The small molecule below binds the protein below.
Small molecule (SMILES): CCCCCCCCCCO[C@@H]1O[C@H](CO)[C@@H](O[C@H]2O[C@H](CO)[C@@H](O)[C@H](O)[C@H]2O)[C@H](O)[C@H]1O

Sequence of chain 1.Q:
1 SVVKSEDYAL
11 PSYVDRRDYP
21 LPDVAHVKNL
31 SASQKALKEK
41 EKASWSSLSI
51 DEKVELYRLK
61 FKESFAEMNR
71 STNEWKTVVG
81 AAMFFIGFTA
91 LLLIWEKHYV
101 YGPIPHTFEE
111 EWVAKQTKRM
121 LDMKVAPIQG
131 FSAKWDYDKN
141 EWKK

Sequence of chain 1.X:
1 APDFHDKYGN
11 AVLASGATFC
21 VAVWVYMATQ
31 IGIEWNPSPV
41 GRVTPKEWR

Binding-site contacts:
Ligand atom C18 contacts residue THR18 of chain 1.X at 4.0 Å.
Ligand atom C37 contacts residue LEU91 of chain 1.Q at 4.2 Å (hydrophobic).
Ligand atom C43 contacts residue LEU91 of chain 1.Q at 4.5 Å (hydrophobic).
Ligand atom O61 contacts residue ALA22 of chain 1.X at 4.5 Å.
Ligand atom C31 contacts residue PHE19 of chain 1.X at 3.5 Å (hydrophobic).
Ligand atom C28 contacts residue PHE19 of chain 1.X at 3.7 Å (hydrophobic).
Ligand atom C19 contacts residue ALA22 of chain 1.X at 4.2 Å (hydrophobic).
Ligand atom C19 contacts residue PHE19 of chain 1.X at 4.3 Å (hydrophobic).
Ligand atom C18 contacts residue ALA22 of chain 1.X at 3.7 Å (hydrophobic).